Sequence of chain 1.Z:
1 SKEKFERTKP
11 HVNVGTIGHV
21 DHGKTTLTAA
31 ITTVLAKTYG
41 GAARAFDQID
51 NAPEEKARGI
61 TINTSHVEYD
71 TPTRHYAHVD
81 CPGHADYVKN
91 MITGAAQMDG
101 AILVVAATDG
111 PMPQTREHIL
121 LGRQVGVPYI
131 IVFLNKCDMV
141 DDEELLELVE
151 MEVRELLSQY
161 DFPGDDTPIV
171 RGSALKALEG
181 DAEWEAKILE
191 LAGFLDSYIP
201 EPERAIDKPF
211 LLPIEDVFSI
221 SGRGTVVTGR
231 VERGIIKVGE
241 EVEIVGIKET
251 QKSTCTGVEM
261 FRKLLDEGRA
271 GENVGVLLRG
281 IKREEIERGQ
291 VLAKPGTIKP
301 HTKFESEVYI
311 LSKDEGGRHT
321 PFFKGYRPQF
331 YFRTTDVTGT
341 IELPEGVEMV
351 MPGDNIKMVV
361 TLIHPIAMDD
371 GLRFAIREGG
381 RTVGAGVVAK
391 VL

Binding-site contacts:
Ligand atom C8 contacts residue THR26 of chain 1.Z at 3.6 Å.
Ligand atom O6 contacts residue LYS136 of chain 1.Z at 3.5 Å (salt-bridge).
Ligand atom C1' contacts residue LYS136 of chain 1.Z at 3.5 Å.
Ligand atom O3A contacts residue ASP21 of chain 1.Z at 3.6 Å.
Ligand atom O6 contacts residue SER173 of chain 1.Z at 3.5 Å.
Ligand atom N2 contacts residue ASP138 of chain 1.Z at 3.4 Å (salt-bridge).
Ligand atom C4 contacts residue LYS136 of chain 1.Z at 3.1 Å.
Ligand atom N1 contacts residue ASP138 of chain 1.Z at 3.4 Å (salt-bridge).
Ligand atom O2B contacts residue MG1 of chain 1.WI at 2.2 Å.
Ligand atom N1 contacts residue LYS136 of chain 1.Z at 3.5 Å.
Ligand atom N3 contacts residue LYS136 of chain 1.Z at 3.5 Å (salt-bridge).
Ligand atom C5 contacts residue LYS136 of chain 1.Z at 3.7 Å.
Ligand atom O1B contacts residue LYS24 of chain 1.Z at 3.1 Å (salt-bridge).
Ligand atom O4' contacts residue LYS136 of chain 1.Z at 3.4 Å (salt-bridge).
Ligand atom O2G contacts residue ILE60 of chain 1.Z at 3.5 Å.
Ligand atom O6 contacts residue ALA174 of chain 1.Z at 3.0 Å (h-bond).
Ligand atom O1G contacts residue LYS24 of chain 1.Z at 3.1 Å (salt-bridge).
Ligand atom O6 contacts residue LEU175 of chain 1.Z at 3.5 Å (h-bond).
Ligand atom C6 contacts residue LYS136 of chain 1.Z at 3.5 Å.
Ligand atom O1A contacts residue GLY23 of chain 1.Z at 3.4 Å.
Ligand atom O6 contacts residue ASN135 of chain 1.Z at 2.9 Å (h-bond).
Ligand atom O1A contacts residue THR26 of chain 1.Z at 2.9 Å (h-bond).
Ligand atom O1G contacts residue GLY83 of chain 1.Z at 3.4 Å (h-bond).
Ligand atom O3G contacts residue MG1 of chain 1.WI at 1.9 Å.
Ligand atom PG contacts residue MG1 of chain 1.WI at 3.5 Å.
Ligand atom N9 contacts residue LYS136 of chain 1.Z at 3.1 Å (salt-bridge).
Ligand atom PB contacts residue MG1 of chain 1.WI at 3.6 Å.
Ligand atom O1A contacts residue LYS24 of chain 1.Z at 3.7 Å.
Ligand atom O1B contacts residue GLY23 of chain 1.Z at 3.4 Å (h-bond).
Ligand atom N7 contacts residue ASN135 of chain 1.Z at 3.4 Å (h-bond).
Ligand atom O1A contacts residue THR25 of chain 1.Z at 3.6 Å.
Ligand atom O3G contacts residue THR61 of chain 1.Z at 2.6 Å (h-bond).
Ligand atom O1B contacts residue ASP21 of chain 1.Z at 3.7 Å.
Ligand atom O3A contacts residue GLY23 of chain 1.Z at 3.4 Å (h-bond).
Ligand atom O2B contacts residue THR25 of chain 1.Z at 3.0 Å (h-bond).
Ligand atom O1B contacts residue HIS22 of chain 1.Z at 3.7 Å.
Ligand atom O2G contacts residue THR61 of chain 1.Z at 3.1 Å (h-bond).
Ligand atom C8 contacts residue LYS136 of chain 1.Z at 3.6 Å.
Ligand atom C6 contacts residue LEU175 of chain 1.Z at 3.7 Å (hydrophobic).
Ligand atom C3B contacts residue ASP21 of chain 1.Z at 3.2 Å.

The protein below binds the small molecule below.
Small molecule (SMILES): Nc1nc2c(ncn2[C@@H]2O[C@H](CO[P](=O)(O)O[P](=O)(O)CP(=O)(O)O)[C@@H](O)[C@H]2O)c(=O)[nH]1